Binding-site contacts:
Ligand atom C8 contacts residue HIS4 of chain 1.A at 4.1 Å.
Ligand atom C9 contacts residue ASN11 of chain 1.A at 4.2 Å.
Ligand atom N2 contacts residue TRP16 of chain 1.A at 3.9 Å.
Ligand atom C6 contacts residue HIS4 of chain 1.A at 3.5 Å.
Ligand atom F16 contacts residue HIS10 of chain 1.A at 3.4 Å.
Ligand atom F17 contacts residue TRP5 of chain 1.A at 3.5 Å.
Ligand atom C5 contacts residue TRP5 of chain 1.A at 4.3 Å (hydrophobic).
Ligand atom O3 contacts residue ASN11 of chain 1.A at 3.3 Å (h-bond).
Ligand atom C12 contacts residue HIS4 of chain 1.A at 4.3 Å.
Ligand atom C10 contacts residue HIS4 of chain 1.A at 4.5 Å.
Ligand atom N2 contacts residue ASP19 of chain 1.A at 2.6 Å (salt-bridge).
Ligand atom C7 contacts residue HIS4 of chain 1.A at 3.3 Å.
Ligand atom O3 contacts residue HIS15 of chain 1.A at 3.8 Å.
Ligand atom O3 contacts residue TRP5 of chain 1.A at 3.6 Å.
Ligand atom C5 contacts residue ASP19 of chain 1.A at 3.8 Å.
Ligand atom F15 contacts residue HIS10 of chain 1.A at 3.1 Å.
Ligand atom F17 contacts residue HIS4 of chain 1.A at 3.1 Å.
Ligand atom O4 contacts residue TRP5 of chain 1.A at 3.4 Å.
Ligand atom O4 contacts residue HIS4 of chain 1.A at 4.4 Å.
Ligand atom C13 contacts residue HIS4 of chain 1.A at 4.4 Å.
Ligand atom O4 contacts residue ASP19 of chain 1.A at 3.3 Å (salt-bridge).
Ligand atom C10 contacts residue ASN11 of chain 1.A at 4.0 Å.
Ligand atom F16 contacts residue ASN11 of chain 1.A at 3.7 Å.
Ligand atom S1 contacts residue HIS15 of chain 1.A at 4.1 Å.
Ligand atom F16 contacts residue HIS15 of chain 1.A at 3.2 Å.
Ligand atom S1 contacts residue TRP5 of chain 1.A at 4.0 Å.
Ligand atom C5 contacts residue HIS4 of chain 1.A at 4.0 Å.
Ligand atom F15 contacts residue ASN11 of chain 1.A at 4.4 Å.
Ligand atom N2 contacts residue LYS18 of chain 1.A at 4.2 Å.
Ligand atom C9 contacts residue HIS10 of chain 1.A at 3.9 Å.
Ligand atom O3 contacts residue TRP16 of chain 1.A at 3.6 Å.
Ligand atom F18 contacts residue HIS4 of chain 1.A at 2.6 Å.
Ligand atom N2 contacts residue HIS15 of chain 1.A at 3.0 Å (h-bond).
Ligand atom S1 contacts residue ASP19 of chain 1.A at 3.4 Å (salt-bridge).
Ligand atom C10 contacts residue HIS10 of chain 1.A at 4.1 Å.
Ligand atom F17 contacts residue ASP19 of chain 1.A at 3.9 Å.
Ligand atom C6 contacts residue TRP5 of chain 1.A at 3.9 Å (hydrophobic).
Ligand atom C6 contacts residue ASP19 of chain 1.A at 4.0 Å.
Ligand atom O4 contacts residue PHE20 of chain 1.A at 3.9 Å.
Ligand atom F16 contacts residue LYS18 of chain 1.A at 3.9 Å.

Sequence of chain 1.A:
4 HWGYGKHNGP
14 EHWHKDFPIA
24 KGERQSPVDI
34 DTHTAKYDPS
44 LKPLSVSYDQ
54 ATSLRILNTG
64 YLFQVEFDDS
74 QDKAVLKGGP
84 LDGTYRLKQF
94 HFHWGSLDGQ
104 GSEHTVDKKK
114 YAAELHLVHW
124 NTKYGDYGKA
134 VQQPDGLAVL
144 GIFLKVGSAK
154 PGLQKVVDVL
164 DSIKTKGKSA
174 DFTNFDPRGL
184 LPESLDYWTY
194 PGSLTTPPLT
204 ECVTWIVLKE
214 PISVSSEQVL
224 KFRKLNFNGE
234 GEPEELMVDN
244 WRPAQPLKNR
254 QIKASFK

A small-molecule ligand and the protein it binds are described below.
Small molecule (SMILES): CCCSc1c(F)c(F)c(S(N)(=O)=O)c(F)c1F